Binding-site contacts:
Ligand atom N07 contacts residue SER275 of chain 1.A at 3.6 Å.
Ligand atom C04 contacts residue GLY155 of chain 1.A at 4.0 Å.
Ligand atom C08 contacts residue SER221 of chain 1.A at 3.4 Å.
Ligand atom C06 contacts residue VAL153 of chain 1.A at 3.7 Å (hydrophobic).
Ligand atom C05 contacts residue GLY125 of chain 1.A at 4.0 Å.
Ligand atom C03 contacts residue GLY155 of chain 1.A at 3.5 Å.
Ligand atom C01 contacts residue ARG140 of chain 1.A at 3.7 Å.
Ligand atom N02 contacts residue ASP152 of chain 1.A at 2.5 Å (salt-bridge).
Ligand atom C01 contacts residue ASP152 of chain 1.A at 3.2 Å.
Ligand atom C09 contacts residue GLY156 of chain 1.A at 4.0 Å.
Ligand atom C06 contacts residue SER275 of chain 1.A at 3.6 Å.
Ligand atom C03 contacts residue ASP152 of chain 1.A at 3.7 Å.
Ligand atom N07 contacts residue GLY125 of chain 1.A at 3.5 Å.
Ligand atom N07 contacts residue SER221 of chain 1.A at 4.0 Å.
Ligand atom C04 contacts residue VAL124 of chain 1.A at 3.7 Å (hydrophobic).
Ligand atom C05 contacts residue PRO154 of chain 1.A at 4.1 Å (hydrophobic).
Ligand atom C05 contacts residue VAL124 of chain 1.A at 4.1 Å (hydrophobic).
Ligand atom C09 contacts residue SER221 of chain 1.A at 4.3 Å.
Ligand atom C05 contacts residue SER275 of chain 1.A at 3.7 Å.
Ligand atom C04 contacts residue GLY156 of chain 1.A at 4.1 Å.
Ligand atom C08 contacts residue SER275 of chain 1.A at 3.8 Å.
Ligand atom C04 contacts residue ASP152 of chain 1.A at 4.1 Å.
Ligand atom N07 contacts residue GLU223 of chain 1.A at 2.9 Å (salt-bridge).
Ligand atom C06 contacts residue ASP152 of chain 1.A at 4.3 Å.
Ligand atom C06 contacts residue GLY125 of chain 1.A at 3.4 Å.
Ligand atom C05 contacts residue VAL153 of chain 1.A at 3.7 Å (hydrophobic).
Ligand atom C06 contacts residue VAL124 of chain 1.A at 4.2 Å (hydrophobic).
Ligand atom C08 contacts residue GLY125 of chain 1.A at 3.8 Å.
Ligand atom C04 contacts residue SER275 of chain 1.A at 4.1 Å.
Ligand atom C03 contacts residue VAL153 of chain 1.A at 4.1 Å (hydrophobic).
Ligand atom C09 contacts residue VAL124 of chain 1.A at 3.2 Å (hydrophobic).
Ligand atom N02 contacts residue ARG140 of chain 1.A at 4.2 Å.
Ligand atom N07 contacts residue VAL124 of chain 1.A at 3.8 Å.
Ligand atom C08 contacts residue VAL124 of chain 1.A at 3.3 Å (hydrophobic).
Ligand atom C08 contacts residue GLU223 of chain 1.A at 3.7 Å.
Ligand atom C09 contacts residue SER275 of chain 1.A at 4.2 Å.
Ligand atom C03 contacts residue GLY156 of chain 1.A at 3.7 Å.
Ligand atom N02 contacts residue SER275 of chain 1.A at 4.2 Å.
Ligand atom C05 contacts residue ASP152 of chain 1.A at 3.5 Å.
Ligand atom C06 contacts residue GLU223 of chain 1.A at 3.7 Å.

A small-molecule ligand and the protein it binds are described below.
Small molecule (SMILES): CNCc1ccncc1

Sequence of chain 1.A:
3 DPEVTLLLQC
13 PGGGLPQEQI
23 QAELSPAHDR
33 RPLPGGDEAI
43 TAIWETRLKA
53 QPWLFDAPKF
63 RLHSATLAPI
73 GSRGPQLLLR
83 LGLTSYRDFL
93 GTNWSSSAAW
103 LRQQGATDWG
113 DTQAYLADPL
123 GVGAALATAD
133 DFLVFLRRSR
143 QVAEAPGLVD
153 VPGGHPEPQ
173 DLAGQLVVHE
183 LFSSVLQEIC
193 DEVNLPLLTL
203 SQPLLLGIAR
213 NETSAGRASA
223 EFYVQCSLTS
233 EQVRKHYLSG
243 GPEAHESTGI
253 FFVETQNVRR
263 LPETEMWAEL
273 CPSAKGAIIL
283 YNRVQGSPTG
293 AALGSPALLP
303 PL